This protein binds this small molecule.
Small molecule (SMILES): CC(=O)N[C@@H]1[C@@H](O)[C@H](O)[C@@H](CO)O[C@H]1O

Binding-site contacts:
Ligand atom C2 contacts residue ASN167 of chain 1.G at 2.4 Å.
Ligand atom C3 contacts residue ASN167 of chain 1.G at 3.7 Å.
Ligand atom O5 contacts residue ASN167 of chain 1.G at 2.4 Å (h-bond).
Ligand atom C5 contacts residue ASN167 of chain 1.G at 3.7 Å.
Ligand atom N2 contacts residue VAL144 of chain 1.G at 4.4 Å.
Ligand atom C7 contacts residue VAL144 of chain 1.G at 3.9 Å (hydrophobic).
Ligand atom C8 contacts residue LEU163 of chain 1.G at 3.5 Å (hydrophobic).
Ligand atom C8 contacts residue VAL144 of chain 1.G at 3.9 Å (hydrophobic).
Ligand atom C8 contacts residue ARG162 of chain 1.G at 3.5 Å.
Ligand atom O7 contacts residue ILE164 of chain 1.G at 3.5 Å (h-bond).
Ligand atom O7 contacts residue ASN167 of chain 1.G at 3.7 Å.
Ligand atom C8 contacts residue CYS166 of chain 1.G at 4.3 Å (hydrophobic).
Ligand atom C8 contacts residue ILE164 of chain 1.G at 3.6 Å (hydrophobic).
Ligand atom C1 contacts residue ASN167 of chain 1.G at 1.4 Å.
Ligand atom O3 contacts residue VAL144 of chain 1.G at 4.0 Å.
Ligand atom N2 contacts residue ASN167 of chain 1.G at 2.8 Å (h-bond).
Ligand atom C4 contacts residue ASN167 of chain 1.G at 4.1 Å.
Ligand atom O7 contacts residue VAL144 of chain 1.G at 4.0 Å.
Ligand atom C7 contacts residue ILE164 of chain 1.G at 3.9 Å (hydrophobic).
Ligand atom C7 contacts residue ASN167 of chain 1.G at 3.4 Å.
Ligand atom C8 contacts residue ASN167 of chain 1.G at 3.8 Å.

Sequence of chain 1.G:
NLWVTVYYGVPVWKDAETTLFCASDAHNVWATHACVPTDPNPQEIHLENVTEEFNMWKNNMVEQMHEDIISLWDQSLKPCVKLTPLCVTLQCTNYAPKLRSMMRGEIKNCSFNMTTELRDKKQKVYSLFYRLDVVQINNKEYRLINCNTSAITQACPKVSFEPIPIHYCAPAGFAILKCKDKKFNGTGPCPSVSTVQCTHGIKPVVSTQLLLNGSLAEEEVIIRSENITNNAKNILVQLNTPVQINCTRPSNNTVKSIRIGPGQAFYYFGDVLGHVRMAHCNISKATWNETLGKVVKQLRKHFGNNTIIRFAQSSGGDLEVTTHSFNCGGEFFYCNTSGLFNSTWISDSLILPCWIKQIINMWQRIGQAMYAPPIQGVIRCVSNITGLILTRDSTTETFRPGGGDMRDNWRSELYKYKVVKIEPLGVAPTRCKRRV